Sequence of chain 1.B:
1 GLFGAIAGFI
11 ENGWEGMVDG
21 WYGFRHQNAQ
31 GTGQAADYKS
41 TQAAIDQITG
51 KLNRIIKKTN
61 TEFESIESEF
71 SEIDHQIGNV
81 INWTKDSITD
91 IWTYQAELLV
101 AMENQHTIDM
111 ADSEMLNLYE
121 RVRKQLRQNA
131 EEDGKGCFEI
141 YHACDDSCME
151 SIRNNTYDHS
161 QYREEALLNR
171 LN

Sequence of chain 1.A:
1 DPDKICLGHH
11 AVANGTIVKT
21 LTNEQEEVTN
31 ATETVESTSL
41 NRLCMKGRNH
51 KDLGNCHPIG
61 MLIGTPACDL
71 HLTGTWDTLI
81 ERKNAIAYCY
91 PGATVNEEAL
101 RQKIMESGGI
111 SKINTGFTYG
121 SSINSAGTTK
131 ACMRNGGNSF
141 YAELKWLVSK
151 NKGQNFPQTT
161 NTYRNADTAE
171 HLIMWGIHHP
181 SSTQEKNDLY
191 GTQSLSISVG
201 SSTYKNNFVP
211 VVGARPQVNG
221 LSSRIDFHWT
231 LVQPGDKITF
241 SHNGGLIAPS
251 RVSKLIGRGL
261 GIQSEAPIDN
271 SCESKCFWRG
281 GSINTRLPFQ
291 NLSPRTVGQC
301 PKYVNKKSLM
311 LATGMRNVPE

A small-molecule ligand and the protein it binds are described below.
Small molecule (SMILES): CC(=O)N[C@@H]1[C@@H](O)[C@H](O)[C@@H](CO)O[C@H]1O

Binding-site contacts:
Ligand atom C5 contacts residue ASN30 of chain 1.A at 3.7 Å.
Ligand atom C6 contacts residue LEU52 of chain 1.B at 4.4 Å (hydrophobic).
Ligand atom C6 contacts residue THR313 of chain 1.A at 4.2 Å.
Ligand atom C2 contacts residue ASN30 of chain 1.A at 2.5 Å.
Ligand atom C4 contacts residue ASN30 of chain 1.A at 4.3 Å.
Ligand atom C1 contacts residue THR313 of chain 1.A at 3.6 Å.
Ligand atom C1 contacts residue ASN30 of chain 1.A at 1.4 Å.
Ligand atom C7 contacts residue ASN30 of chain 1.A at 3.5 Å.
Ligand atom C5 contacts residue THR32 of chain 1.A at 4.5 Å.
Ligand atom O7 contacts residue ASN30 of chain 1.A at 3.7 Å.
Ligand atom C8 contacts residue ASN30 of chain 1.A at 4.5 Å.
Ligand atom O6 contacts residue THR32 of chain 1.A at 3.5 Å (h-bond).
Ligand atom C5 contacts residue THR313 of chain 1.A at 4.4 Å.
Ligand atom O5 contacts residue ASN30 of chain 1.A at 2.4 Å (h-bond).
Ligand atom C6 contacts residue THR32 of chain 1.A at 3.9 Å.
Ligand atom C3 contacts residue ASN30 of chain 1.A at 3.8 Å.
Ligand atom N2 contacts residue ASN30 of chain 1.A at 2.8 Å (h-bond).
Ligand atom O5 contacts residue THR313 of chain 1.A at 3.2 Å (h-bond).